Sequence of chain 4.A:
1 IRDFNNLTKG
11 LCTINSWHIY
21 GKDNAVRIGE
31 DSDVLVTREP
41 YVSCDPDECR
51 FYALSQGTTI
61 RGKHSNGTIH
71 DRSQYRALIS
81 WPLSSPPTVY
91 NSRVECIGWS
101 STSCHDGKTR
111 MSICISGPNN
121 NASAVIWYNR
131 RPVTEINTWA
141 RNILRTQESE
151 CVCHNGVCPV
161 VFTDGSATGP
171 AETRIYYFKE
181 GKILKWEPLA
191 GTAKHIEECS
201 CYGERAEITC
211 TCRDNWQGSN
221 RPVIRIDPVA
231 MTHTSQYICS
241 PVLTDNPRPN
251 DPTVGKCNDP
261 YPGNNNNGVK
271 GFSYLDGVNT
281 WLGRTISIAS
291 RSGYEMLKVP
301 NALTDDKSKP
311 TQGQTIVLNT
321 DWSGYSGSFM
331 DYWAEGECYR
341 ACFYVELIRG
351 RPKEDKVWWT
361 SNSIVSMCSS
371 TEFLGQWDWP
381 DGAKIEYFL

Binding-site contacts:
Ligand atom C2 contacts residue ASP378 of chain 4.A at 4.1 Å.
Ligand atom O4 contacts residue GLN376 of chain 4.A at 3.9 Å.
Ligand atom C3 contacts residue ASP378 of chain 4.A at 3.5 Å.
Ligand atom O3 contacts residue GLN376 of chain 4.A at 4.2 Å.
Ligand atom O6 contacts residue NAG1 of chain 2.B at 3.2 Å (h-bond).
Ligand atom O2 contacts residue TRP377 of chain 4.A at 3.5 Å.
Ligand atom O2 contacts residue ASP378 of chain 4.A at 3.6 Å (salt-bridge).
Ligand atom O3 contacts residue ASP378 of chain 4.A at 2.7 Å (salt-bridge).
Ligand atom O6 contacts residue GLN376 of chain 4.A at 3.0 Å (h-bond).
Ligand atom C6 contacts residue GLN376 of chain 4.A at 3.6 Å.
Ligand atom O3 contacts residue TRP377 of chain 4.A at 3.4 Å.
Ligand atom C2 contacts residue GLN376 of chain 4.A at 4.4 Å.
Ligand atom O4 contacts residue LEU318 of chain 4.A at 4.3 Å.
Ligand atom C2 contacts residue PRO118 of chain 2.A at 4.3 Å (hydrophobic).
Ligand atom O1 contacts residue PRO118 of chain 2.A at 4.1 Å.
Ligand atom C4 contacts residue GLN376 of chain 4.A at 4.3 Å.
Ligand atom O4 contacts residue THR315 of chain 4.A at 4.3 Å.
Ligand atom O5 contacts residue NAG1 of chain 2.B at 4.0 Å.
Ligand atom C2 contacts residue TRP377 of chain 4.A at 4.2 Å (hydrophobic).
Ligand atom C6 contacts residue NAG1 of chain 2.B at 3.9 Å.
Ligand atom O2 contacts residue PRO118 of chain 2.A at 4.0 Å.

The small molecule below binds the protein below.
Small molecule (SMILES): OC[C@H]1O[C@@H](O)[C@H](O)[C@@H](O)[C@@H]1O

Sequence of chain 2.A:
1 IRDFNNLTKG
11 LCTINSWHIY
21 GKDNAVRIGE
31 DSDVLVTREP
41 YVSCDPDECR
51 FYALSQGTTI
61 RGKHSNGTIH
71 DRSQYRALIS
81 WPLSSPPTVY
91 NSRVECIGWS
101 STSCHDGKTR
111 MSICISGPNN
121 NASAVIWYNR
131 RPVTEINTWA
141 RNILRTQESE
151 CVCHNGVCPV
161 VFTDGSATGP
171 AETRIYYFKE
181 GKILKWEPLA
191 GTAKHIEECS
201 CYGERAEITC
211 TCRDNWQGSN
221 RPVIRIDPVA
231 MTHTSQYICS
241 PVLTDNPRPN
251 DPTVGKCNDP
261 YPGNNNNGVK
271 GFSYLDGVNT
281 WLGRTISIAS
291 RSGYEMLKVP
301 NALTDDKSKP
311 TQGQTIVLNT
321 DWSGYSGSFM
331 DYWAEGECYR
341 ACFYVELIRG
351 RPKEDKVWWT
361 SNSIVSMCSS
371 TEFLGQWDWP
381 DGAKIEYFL